Sequence of chain 1.C:
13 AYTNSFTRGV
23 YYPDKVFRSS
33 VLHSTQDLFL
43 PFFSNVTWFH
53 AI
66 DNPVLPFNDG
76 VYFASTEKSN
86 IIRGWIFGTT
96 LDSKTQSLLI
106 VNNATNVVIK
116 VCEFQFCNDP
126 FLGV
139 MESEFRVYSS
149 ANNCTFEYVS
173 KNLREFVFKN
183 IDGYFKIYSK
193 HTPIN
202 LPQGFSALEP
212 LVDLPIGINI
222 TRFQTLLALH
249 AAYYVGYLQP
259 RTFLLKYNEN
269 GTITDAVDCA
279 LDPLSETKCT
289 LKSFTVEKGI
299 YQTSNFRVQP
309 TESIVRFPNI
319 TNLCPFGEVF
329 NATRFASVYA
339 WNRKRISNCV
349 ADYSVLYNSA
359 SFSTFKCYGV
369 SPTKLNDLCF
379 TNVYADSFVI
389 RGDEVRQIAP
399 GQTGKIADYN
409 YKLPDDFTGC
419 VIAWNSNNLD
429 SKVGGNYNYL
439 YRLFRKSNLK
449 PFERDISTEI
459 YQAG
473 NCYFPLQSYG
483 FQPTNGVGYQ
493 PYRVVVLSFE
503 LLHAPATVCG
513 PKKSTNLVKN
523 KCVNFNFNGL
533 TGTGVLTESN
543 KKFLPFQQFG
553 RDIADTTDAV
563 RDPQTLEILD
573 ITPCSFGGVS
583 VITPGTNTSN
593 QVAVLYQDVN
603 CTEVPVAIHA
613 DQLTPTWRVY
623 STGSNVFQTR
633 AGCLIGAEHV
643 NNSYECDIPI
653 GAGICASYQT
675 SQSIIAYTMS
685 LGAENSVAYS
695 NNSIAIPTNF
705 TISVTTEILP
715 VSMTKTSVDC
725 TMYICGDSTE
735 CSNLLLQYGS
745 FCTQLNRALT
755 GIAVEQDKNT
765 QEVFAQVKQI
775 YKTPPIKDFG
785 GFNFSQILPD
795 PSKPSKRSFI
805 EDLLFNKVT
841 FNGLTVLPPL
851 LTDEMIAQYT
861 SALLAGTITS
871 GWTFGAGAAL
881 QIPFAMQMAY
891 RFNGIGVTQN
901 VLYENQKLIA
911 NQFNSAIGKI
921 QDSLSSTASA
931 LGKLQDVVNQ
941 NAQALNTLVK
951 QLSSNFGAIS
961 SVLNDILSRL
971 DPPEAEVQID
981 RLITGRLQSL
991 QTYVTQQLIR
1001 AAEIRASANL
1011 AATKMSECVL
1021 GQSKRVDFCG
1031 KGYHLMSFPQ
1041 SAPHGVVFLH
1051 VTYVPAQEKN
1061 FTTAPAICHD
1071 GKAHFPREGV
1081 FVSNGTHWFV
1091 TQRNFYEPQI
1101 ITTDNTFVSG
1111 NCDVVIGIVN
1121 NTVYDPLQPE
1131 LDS

Binding-site contacts:
Ligand atom C4 contacts residue ASN589 of chain 1.C at 4.3 Å.
Ligand atom O7 contacts residue ASN589 of chain 1.C at 4.2 Å.
Ligand atom C2 contacts residue ASN589 of chain 1.C at 2.6 Å.
Ligand atom O5 contacts residue ASN589 of chain 1.C at 2.4 Å (h-bond).
Ligand atom O6 contacts residue ASN589 of chain 1.C at 3.6 Å (h-bond).
Ligand atom C1 contacts residue ASN589 of chain 1.C at 1.5 Å.
Ligand atom C5 contacts residue ASN589 of chain 1.C at 3.2 Å.
Ligand atom C3 contacts residue ASN589 of chain 1.C at 3.9 Å.
Ligand atom C6 contacts residue ASN589 of chain 1.C at 3.8 Å.
Ligand atom C7 contacts residue ASN589 of chain 1.C at 3.8 Å.
Ligand atom N2 contacts residue ASN589 of chain 1.C at 3.0 Å (h-bond).

This protein binds this small molecule.
Small molecule (SMILES): CC(=O)N[C@@H]1[C@@H](O)[C@H](O)[C@@H](CO)O[C@H]1O